Sequence of chain 1.B:
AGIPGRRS

Binding-site contacts:
Ligand atom C12 contacts residue LYS127 of chain 1.A at 3.7 Å.
Ligand atom C13 contacts residue ILE8 of chain 1.B at 3.8 Å (hydrophobic).
Ligand atom C04 contacts residue ASP220 of chain 1.A at 3.1 Å.
Ligand atom C14 contacts residue ILE173 of chain 1.A at 4.2 Å (hydrophobic).
Ligand atom C14 contacts residue ILE8 of chain 1.B at 3.9 Å (hydrophobic).
Ligand atom C16 contacts residue ILE8 of chain 1.B at 4.2 Å (hydrophobic).
Ligand atom C15 contacts residue ILE224 of chain 1.A at 3.6 Å (hydrophobic).
Ligand atom C10 contacts residue ILE224 of chain 1.A at 4.2 Å (hydrophobic).
Ligand atom C03 contacts residue ASP220 of chain 1.A at 4.5 Å.
Ligand atom N08 contacts residue PRO172 of chain 1.A at 3.6 Å.
Ligand atom N08 contacts residue ILE224 of chain 1.A at 3.9 Å.
Ligand atom C13 contacts residue LYS127 of chain 1.A at 2.5 Å.
Ligand atom C14 contacts residue LYS127 of chain 1.A at 3.0 Å.
Ligand atom N05 contacts residue ASP220 of chain 1.A at 3.0 Å.
Ligand atom C12 contacts residue ILE8 of chain 1.B at 3.4 Å (hydrophobic).
Ligand atom C04 contacts residue PRO172 of chain 1.A at 4.0 Å (hydrophobic).
Ligand atom C06 contacts residue ASP220 of chain 1.A at 4.2 Å.
Ligand atom N02 contacts residue PRO172 of chain 1.A at 4.2 Å.
Ligand atom C15 contacts residue GLY176 of chain 1.A at 4.4 Å.
Ligand atom C07 contacts residue ILE224 of chain 1.A at 4.4 Å (hydrophobic).
Ligand atom C14 contacts residue PRO172 of chain 1.A at 3.4 Å (hydrophobic).
Ligand atom C06 contacts residue PRO172 of chain 1.A at 3.8 Å (hydrophobic).
Ligand atom C15 contacts residue LYS127 of chain 1.A at 4.3 Å.
Ligand atom N05 contacts residue PRO172 of chain 1.A at 3.7 Å.
Ligand atom C15 contacts residue ILE8 of chain 1.B at 3.9 Å (hydrophobic).
Ligand atom C14 contacts residue GLY176 of chain 1.A at 3.7 Å.
Ligand atom C10 contacts residue ILE8 of chain 1.B at 4.0 Å (hydrophobic).
Ligand atom C03 contacts residue PRO172 of chain 1.A at 4.4 Å (hydrophobic).
Ligand atom C15 contacts residue PRO172 of chain 1.A at 3.3 Å (hydrophobic).
Ligand atom C09 contacts residue ILE224 of chain 1.A at 4.0 Å (hydrophobic).
Ligand atom C16 contacts residue LYS127 of chain 1.A at 1.4 Å.
Ligand atom C07 contacts residue PRO172 of chain 1.A at 3.9 Å (hydrophobic).
Ligand atom C11 contacts residue ILE8 of chain 1.B at 3.8 Å (hydrophobic).
Ligand atom O17 contacts residue ILE224 of chain 1.A at 4.5 Å.
Ligand atom C13 contacts residue GLY176 of chain 1.A at 4.5 Å.
Ligand atom C16 contacts residue GLY176 of chain 1.A at 4.5 Å.

A small-molecule ligand and the protein it binds are described below.
Small molecule (SMILES): Cn1ccnc1CNC(=O)c1ccc(C=O)cc1

Sequence of chain 1.A:
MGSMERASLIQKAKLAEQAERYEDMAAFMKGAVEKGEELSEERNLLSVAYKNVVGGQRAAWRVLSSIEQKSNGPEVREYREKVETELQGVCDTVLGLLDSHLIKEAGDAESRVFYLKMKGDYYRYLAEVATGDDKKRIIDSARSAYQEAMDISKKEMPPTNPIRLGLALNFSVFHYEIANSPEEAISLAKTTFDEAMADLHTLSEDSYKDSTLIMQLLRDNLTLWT